Binding-site contacts:
Ligand atom C8 contacts residue MET197 of chain 1.H at 3.0 Å (hydrophobic).
Ligand atom C6 contacts residue LYS33 of chain 1.H at 4.2 Å.
Ligand atom O6 contacts residue THR32 of chain 1.H at 4.0 Å.
Ligand atom C4 contacts residue ASN30 of chain 1.H at 4.2 Å.
Ligand atom C1 contacts residue ASN30 of chain 1.H at 1.4 Å.
Ligand atom O7 contacts residue ASN30 of chain 1.H at 3.8 Å.
Ligand atom C2 contacts residue ASN30 of chain 1.H at 2.5 Å.
Ligand atom O5 contacts residue LYS33 of chain 1.H at 3.5 Å.
Ligand atom O6 contacts residue SER36 of chain 1.H at 3.3 Å (h-bond).
Ligand atom C8 contacts residue GLN198 of chain 1.H at 3.8 Å.
Ligand atom C1 contacts residue LYS33 of chain 1.H at 4.2 Å.
Ligand atom C5 contacts residue ASN30 of chain 1.H at 3.7 Å.
Ligand atom C8 contacts residue THR32 of chain 1.H at 4.2 Å.
Ligand atom O5 contacts residue ASN30 of chain 1.H at 2.4 Å (h-bond).
Ligand atom C7 contacts residue ASN30 of chain 1.H at 3.5 Å.
Ligand atom C7 contacts residue MET197 of chain 1.H at 4.3 Å (hydrophobic).
Ligand atom O6 contacts residue LYS33 of chain 1.H at 3.1 Å.
Ligand atom O7 contacts residue MET197 of chain 1.H at 3.7 Å.
Ligand atom N2 contacts residue ASN30 of chain 1.H at 2.9 Å (h-bond).
Ligand atom C3 contacts residue ASN30 of chain 1.H at 3.8 Å.

A protein and the small-molecule ligand that binds it are described below.
Small molecule (SMILES): CC(=O)N[C@H]1[C@H](O[C@H]2[C@H](O)[C@@H](NC(C)=O)CO[C@@H]2CO)O[C@H](CO)[C@@H](O)[C@@H]1O

Sequence of chain 1.H:
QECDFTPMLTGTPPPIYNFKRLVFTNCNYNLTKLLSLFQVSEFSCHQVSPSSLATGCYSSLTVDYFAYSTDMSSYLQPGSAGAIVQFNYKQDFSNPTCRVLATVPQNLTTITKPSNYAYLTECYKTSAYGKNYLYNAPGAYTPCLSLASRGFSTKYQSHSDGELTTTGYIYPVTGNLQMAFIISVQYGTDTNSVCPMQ